Binding-site contacts:
Ligand atom CD1 contacts residue SER10 of chain 1.C at 3.8 Å.
Ligand atom CB contacts residue ALA19 of chain 1.B at 3.8 Å (hydrophobic).
Ligand atom CE2 contacts residue GLN13 of chain 1.C at 3.7 Å.
Ligand atom OD1 contacts residue HIS22 of chain 1.B at 2.9 Å.
Ligand atom N contacts residue TYR26 of chain 1.B at 3.9 Å.
Ligand atom CE1 contacts residue ALA19 of chain 1.B at 3.5 Å (hydrophobic).
Ligand atom CZ contacts residue ALA19 of chain 1.B at 3.9 Å (hydrophobic).
Ligand atom CE1 contacts residue PHE20 of chain 1.B at 3.7 Å (hydrophobic).
Ligand atom OD1 contacts residue ALA19 of chain 1.B at 3.4 Å.
Ligand atom O contacts residue HIS22 of chain 1.B at 3.1 Å.
Ligand atom CD2 contacts residue LEU16 of chain 1.B at 3.9 Å (hydrophobic).
Ligand atom CB contacts residue GLN13 of chain 1.C at 3.9 Å.
Ligand atom CA contacts residue TYR22 of chain 1.C at 3.7 Å (hydrophobic).
Ligand atom CD2 contacts residue GLN13 of chain 1.C at 3.5 Å.
Ligand atom CE1 contacts residue LEU16 of chain 1.B at 3.7 Å (hydrophobic).
Ligand atom C contacts residue GLU23 of chain 1.B at 3.7 Å.
Ligand atom CD1 contacts residue LEU16 of chain 1.B at 3.6 Å (hydrophobic).
Ligand atom N contacts residue GLU23 of chain 1.B at 3.0 Å (salt-bridge).
Ligand atom CG1 contacts residue GLN13 of chain 1.C at 3.7 Å.
Ligand atom CD1 contacts residue VAL17 of chain 1.C at 3.6 Å (hydrophobic).
Ligand atom CA contacts residue GLU23 of chain 1.B at 3.6 Å.
Ligand atom CG2 contacts residue HIS43 of chain 1.A at 3.4 Å.
Ligand atom CA contacts residue TYR26 of chain 1.B at 3.6 Å (hydrophobic).
Ligand atom CB contacts residue VAL17 of chain 1.C at 3.9 Å (hydrophobic).
Ligand atom CE1 contacts residue LYS9 of chain 1.C at 3.8 Å.
Ligand atom CD1 contacts residue ALA19 of chain 1.B at 3.7 Å (hydrophobic).
Ligand atom CB contacts residue GLU23 of chain 1.B at 3.2 Å.
Ligand atom CG2 contacts residue GLU23 of chain 1.B at 3.4 Å.
Ligand atom OG1 contacts residue GLU23 of chain 1.B at 2.4 Å (salt-bridge).
Ligand atom N contacts residue GLU23 of chain 1.B at 3.7 Å.
Ligand atom CG contacts residue GLN13 of chain 1.C at 3.7 Å.
Ligand atom CG contacts residue LEU16 of chain 1.B at 3.7 Å (hydrophobic).
Ligand atom O contacts residue LYS9 of chain 1.C at 3.3 Å (salt-bridge).
Ligand atom N contacts residue TYR22 of chain 1.C at 3.9 Å.
Ligand atom CA contacts residue ALA19 of chain 1.B at 3.8 Å (hydrophobic).
Ligand atom CE2 contacts residue LYS9 of chain 1.C at 3.2 Å.
Ligand atom O contacts residue ALA19 of chain 1.B at 3.9 Å.
Ligand atom CD1 contacts residue GLN13 of chain 1.C at 3.3 Å.
Ligand atom N contacts residue ALA19 of chain 1.B at 3.5 Å.
Ligand atom O contacts residue GLU23 of chain 1.B at 3.3 Å (salt-bridge).

Sequence of chain 1.C:
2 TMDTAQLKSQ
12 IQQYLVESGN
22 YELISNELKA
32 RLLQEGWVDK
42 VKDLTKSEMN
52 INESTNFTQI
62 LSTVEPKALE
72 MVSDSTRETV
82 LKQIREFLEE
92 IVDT

Sequence of chain 1.A:
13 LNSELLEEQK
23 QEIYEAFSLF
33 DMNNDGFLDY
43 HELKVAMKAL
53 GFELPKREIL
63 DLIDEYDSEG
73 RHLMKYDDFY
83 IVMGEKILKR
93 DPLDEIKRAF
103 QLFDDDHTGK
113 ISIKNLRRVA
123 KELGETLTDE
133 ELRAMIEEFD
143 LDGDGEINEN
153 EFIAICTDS

This protein binds this small molecule.
Small molecule (SMILES): CC[C@H](C)[C@@H](C=O)NC(=O)[C@H](Cc1ccccc1)NC(=O)[C@H](CC(=O)O)NC(=O)[C@H](Cc1ccccc1)NC(=O)CNC(=O)[C@@H](NC(=O)[C@@H](NC(=O)[C@@H]1CCCN1C(=O)[C@@H](N)CC(C)C)[C@@H](C)O)C(C)C

Sequence of chain 1.B:
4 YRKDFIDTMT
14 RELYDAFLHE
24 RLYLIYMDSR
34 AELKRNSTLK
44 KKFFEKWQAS